This small molecule binds to this protein.
Small molecule (SMILES): CC(=O)N[C@@H]1[C@@H](O)[C@H](O)[C@@H](CO)O[C@H]1O

Sequence of chain 58.C:
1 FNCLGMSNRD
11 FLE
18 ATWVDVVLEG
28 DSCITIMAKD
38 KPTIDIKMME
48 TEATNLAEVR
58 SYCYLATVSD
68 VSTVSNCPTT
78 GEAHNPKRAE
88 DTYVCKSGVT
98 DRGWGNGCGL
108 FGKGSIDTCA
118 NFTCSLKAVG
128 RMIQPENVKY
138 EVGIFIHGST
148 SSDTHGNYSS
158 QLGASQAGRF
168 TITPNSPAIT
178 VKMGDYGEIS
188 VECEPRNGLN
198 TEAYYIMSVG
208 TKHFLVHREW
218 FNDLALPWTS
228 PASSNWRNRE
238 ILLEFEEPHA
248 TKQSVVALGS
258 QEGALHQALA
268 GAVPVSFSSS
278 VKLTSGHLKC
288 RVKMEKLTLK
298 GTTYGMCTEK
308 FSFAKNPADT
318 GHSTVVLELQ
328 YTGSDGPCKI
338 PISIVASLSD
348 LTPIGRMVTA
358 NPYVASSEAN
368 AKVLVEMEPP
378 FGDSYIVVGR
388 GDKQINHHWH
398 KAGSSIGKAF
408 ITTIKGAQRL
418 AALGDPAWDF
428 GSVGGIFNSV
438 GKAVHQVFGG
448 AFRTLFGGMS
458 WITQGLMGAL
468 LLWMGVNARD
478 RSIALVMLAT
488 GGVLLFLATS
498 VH

Binding-site contacts:
Ligand atom C7 contacts residue SER66 of chain 58.C at 3.5 Å.
Ligand atom O5 contacts residue ASN118 of chain 58.C at 2.4 Å (h-bond).
Ligand atom C8 contacts residue ASP67 of chain 58.C at 3.9 Å.
Ligand atom O6 contacts residue THR89 of chain 58.C at 4.0 Å.
Ligand atom C3 contacts residue ASN118 of chain 58.C at 3.8 Å.
Ligand atom C1 contacts residue THR89 of chain 58.C at 4.1 Å.
Ligand atom C4 contacts residue ASN118 of chain 58.C at 4.2 Å.
Ligand atom C4 contacts residue THR120 of chain 58.C at 4.4 Å.
Ligand atom O5 contacts residue THR89 of chain 58.C at 4.2 Å.
Ligand atom C8 contacts residue ASN118 of chain 58.C at 4.2 Å.
Ligand atom C7 contacts residue TYR90 of chain 58.C at 4.5 Å (hydrophobic).
Ligand atom C5 contacts residue ASN118 of chain 58.C at 3.7 Å.
Ligand atom C6 contacts residue THR120 of chain 58.C at 3.4 Å.
Ligand atom C1 contacts residue ASN118 of chain 58.C at 1.5 Å.
Ligand atom O7 contacts residue SER66 of chain 58.C at 3.0 Å (h-bond).
Ligand atom O5 contacts residue THR120 of chain 58.C at 3.2 Å (h-bond).
Ligand atom N2 contacts residue ASN118 of chain 58.C at 2.9 Å (h-bond).
Ligand atom C5 contacts residue THR89 of chain 58.C at 4.4 Å.
Ligand atom C8 contacts residue SER66 of chain 58.C at 4.0 Å.
Ligand atom C6 contacts residue THR89 of chain 58.C at 4.4 Å.
Ligand atom O7 contacts residue ASN118 of chain 58.C at 4.0 Å.
Ligand atom C2 contacts residue ASN118 of chain 58.C at 2.5 Å.
Ligand atom C1 contacts residue THR120 of chain 58.C at 4.3 Å.
Ligand atom C2 contacts residue SER66 of chain 58.C at 4.5 Å.
Ligand atom C5 contacts residue THR120 of chain 58.C at 3.8 Å.
Ligand atom N2 contacts residue SER66 of chain 58.C at 4.3 Å.
Ligand atom C8 contacts residue TYR90 of chain 58.C at 3.5 Å (hydrophobic).
Ligand atom N2 contacts residue TYR90 of chain 58.C at 4.3 Å.
Ligand atom C7 contacts residue ASN118 of chain 58.C at 3.5 Å.